Binding-site contacts:
Ligand atom O3' contacts residue ASP16 of chain 1.B at 2.8 Å (salt-bridge).
Ligand atom C4 contacts residue TRP50 of chain 1.B at 3.1 Å (hydrophobic).
Ligand atom C5 contacts residue TRP50 of chain 1.B at 3.3 Å (hydrophobic).
Ligand atom N7 contacts residue ASN215 of chain 1.C at 3.1 Å (h-bond).
Ligand atom C5' contacts residue THR155 of chain 1.B at 3.4 Å.
Ligand atom C4' contacts residue TYR77 of chain 1.B at 3.6 Å (hydrophobic).
Ligand atom C5 contacts residue PHE254 of chain 1.C at 3.5 Å (hydrophobic).
Ligand atom F19 contacts residue SER158 of chain 1.B at 2.8 Å.
Ligand atom C2 contacts residue PHE254 of chain 1.C at 3.5 Å (hydrophobic).
Ligand atom N1 contacts residue ALA279 of chain 1.C at 2.8 Å (h-bond).
Ligand atom N9 contacts residue TRP50 of chain 1.B at 3.4 Å (h-bond).
Ligand atom N6 contacts residue ASN215 of chain 1.C at 2.9 Å (h-bond).
Ligand atom N7 contacts residue TRP50 of chain 1.B at 3.7 Å.
Ligand atom C2' contacts residue ASP16 of chain 1.B at 3.6 Å.
Ligand atom C1' contacts residue TYR77 of chain 1.B at 3.0 Å (hydrophobic).
Ligand atom N3 contacts residue PRO78 of chain 1.B at 3.3 Å.
Ligand atom C2 contacts residue ALA279 of chain 1.C at 3.3 Å (hydrophobic).
Ligand atom F19 contacts residue PHE156 of chain 1.B at 3.2 Å.
Ligand atom N3 contacts residue PHE254 of chain 1.C at 3.4 Å.
Ligand atom N3 contacts residue TRP50 of chain 1.B at 3.4 Å (h-bond).
Ligand atom C3' contacts residue ASP16 of chain 1.B at 3.6 Å.
Ligand atom F19 contacts residue THR155 of chain 1.B at 3.8 Å.
Ligand atom N6 contacts residue ARG277 of chain 1.C at 3.1 Å (salt-bridge).
Ligand atom F19 contacts residue TYR157 of chain 1.B at 3.0 Å.
Ligand atom O4' contacts residue TYR77 of chain 1.B at 3.3 Å (h-bond).
Ligand atom C8 contacts residue PHE213 of chain 1.C at 3.5 Å (hydrophobic).
Ligand atom O3' contacts residue SER158 of chain 1.B at 3.0 Å (h-bond).
Ligand atom N1 contacts residue PHE254 of chain 1.C at 3.2 Å.
Ligand atom O3' contacts residue TYR77 of chain 1.B at 3.5 Å (h-bond).
Ligand atom N6 contacts residue PHE254 of chain 1.C at 3.5 Å.
Ligand atom O4' contacts residue THR80 of chain 1.B at 3.1 Å.
Ligand atom N7 contacts residue PHE213 of chain 1.C at 3.5 Å.
Ligand atom O4' contacts residue MET1 of chain 1.F at 3.7 Å.
Ligand atom C8 contacts residue MET1 of chain 1.F at 3.5 Å (hydrophobic).
Ligand atom C2' contacts residue TYR77 of chain 1.B at 3.6 Å (hydrophobic).
Ligand atom C6 contacts residue PHE254 of chain 1.C at 3.5 Å (hydrophobic).
Ligand atom C4 contacts residue PHE254 of chain 1.C at 3.5 Å (hydrophobic).
Ligand atom N7 contacts residue PHE254 of chain 1.C at 3.7 Å.
Ligand atom C5' contacts residue MET1 of chain 1.F at 3.5 Å (hydrophobic).
Ligand atom C2 contacts residue PRO78 of chain 1.B at 3.5 Å (hydrophobic).

Sequence of chain 1.B:
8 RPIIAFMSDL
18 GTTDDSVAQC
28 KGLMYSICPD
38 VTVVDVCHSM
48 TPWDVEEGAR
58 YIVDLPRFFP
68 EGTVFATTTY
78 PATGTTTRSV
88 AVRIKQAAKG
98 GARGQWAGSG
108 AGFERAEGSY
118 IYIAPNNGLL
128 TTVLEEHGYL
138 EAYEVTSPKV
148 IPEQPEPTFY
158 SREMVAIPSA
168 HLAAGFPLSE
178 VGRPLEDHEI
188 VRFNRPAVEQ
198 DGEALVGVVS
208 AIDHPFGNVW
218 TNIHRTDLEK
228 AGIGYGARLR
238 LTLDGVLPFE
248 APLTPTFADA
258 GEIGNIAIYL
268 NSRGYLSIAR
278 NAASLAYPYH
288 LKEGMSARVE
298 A

Sequence of chain 1.C:
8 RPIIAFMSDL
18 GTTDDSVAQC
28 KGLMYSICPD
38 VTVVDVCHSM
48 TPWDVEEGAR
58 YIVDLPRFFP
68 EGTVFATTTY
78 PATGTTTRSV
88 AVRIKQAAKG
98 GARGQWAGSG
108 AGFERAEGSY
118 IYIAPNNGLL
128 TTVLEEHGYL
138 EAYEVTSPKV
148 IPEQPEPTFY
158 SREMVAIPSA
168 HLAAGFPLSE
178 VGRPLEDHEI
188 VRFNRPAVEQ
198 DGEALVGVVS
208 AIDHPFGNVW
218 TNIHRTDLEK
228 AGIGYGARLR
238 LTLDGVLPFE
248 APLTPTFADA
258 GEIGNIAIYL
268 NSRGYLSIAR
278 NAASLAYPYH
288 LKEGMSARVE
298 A

The small molecule below binds the protein below.
Small molecule (SMILES): Nc1ncnc2c1ncn2[C@H]1C[C@H](O)[C@@H](CF)O1